Sequence of chain 1.A:
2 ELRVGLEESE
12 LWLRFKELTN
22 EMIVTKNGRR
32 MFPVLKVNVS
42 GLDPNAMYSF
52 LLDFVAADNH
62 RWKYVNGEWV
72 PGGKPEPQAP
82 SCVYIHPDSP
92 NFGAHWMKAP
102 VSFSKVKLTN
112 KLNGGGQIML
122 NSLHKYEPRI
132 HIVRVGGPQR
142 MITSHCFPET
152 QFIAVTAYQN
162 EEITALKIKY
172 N

The small molecule below binds the protein below.
Small molecule (SMILES): Cc1ccc(CNC(=O)C2CCC2)cn1

Binding-site contacts:
Ligand atom C2 contacts residue ILE86 of chain 1.A at 3.6 Å (hydrophobic).
Ligand atom O contacts residue ILE86 of chain 1.A at 4.0 Å.
Ligand atom C3 contacts residue SER90 of chain 1.A at 3.2 Å.
Ligand atom O contacts residue PRO91 of chain 1.A at 4.2 Å.
Ligand atom C contacts residue PRO88 of chain 1.A at 3.8 Å (hydrophobic).
Ligand atom C10 contacts residue ARG141 of chain 1.A at 4.2 Å.
Ligand atom C5 contacts residue PRO91 of chain 1.A at 4.5 Å (hydrophobic).
Ligand atom C3 contacts residue PRO91 of chain 1.A at 4.0 Å (hydrophobic).
Ligand atom C2 contacts residue HIS87 of chain 1.A at 3.7 Å.
Ligand atom C11 contacts residue ILE86 of chain 1.A at 3.4 Å (hydrophobic).
Ligand atom C2 contacts residue PRO88 of chain 1.A at 4.0 Å (hydrophobic).
Ligand atom C7 contacts residue ILE86 of chain 1.A at 4.4 Å (hydrophobic).
Ligand atom C1 contacts residue ILE86 of chain 1.A at 3.6 Å (hydrophobic).
Ligand atom C8 contacts residue LEU52 of chain 1.A at 3.7 Å (hydrophobic).
Ligand atom C contacts residue HIS87 of chain 1.A at 4.0 Å.
Ligand atom C1 contacts residue HIS87 of chain 1.A at 4.2 Å.
Ligand atom C4 contacts residue ILE86 of chain 1.A at 3.9 Å (hydrophobic).
Ligand atom C8 contacts residue ILE86 of chain 1.A at 4.2 Å (hydrophobic).
Ligand atom C contacts residue ILE86 of chain 1.A at 3.5 Å (hydrophobic).
Ligand atom O contacts residue SER90 of chain 1.A at 4.2 Å.
Ligand atom O contacts residue SER50 of chain 1.A at 2.5 Å (h-bond).
Ligand atom C3 contacts residue ILE86 of chain 1.A at 3.7 Å (hydrophobic).
Ligand atom C6 contacts residue SER50 of chain 1.A at 3.7 Å.
Ligand atom N contacts residue ILE86 of chain 1.A at 4.1 Å.
Ligand atom C2 contacts residue SER90 of chain 1.A at 3.4 Å.
Ligand atom C7 contacts residue SER50 of chain 1.A at 4.3 Å.
Ligand atom C9 contacts residue VAL134 of chain 1.A at 4.4 Å (hydrophobic).
Ligand atom C9 contacts residue SER50 of chain 1.A at 3.7 Å.
Ligand atom C9 contacts residue VAL136 of chain 1.A at 4.2 Å (hydrophobic).
Ligand atom N1 contacts residue ILE86 of chain 1.A at 3.6 Å.
Ligand atom C10 contacts residue SER50 of chain 1.A at 4.0 Å.
Ligand atom C6 contacts residue ILE86 of chain 1.A at 4.3 Å (hydrophobic).
Ligand atom C10 contacts residue VAL136 of chain 1.A at 3.9 Å (hydrophobic).
Ligand atom C8 contacts residue SER50 of chain 1.A at 3.9 Å.
Ligand atom C9 contacts residue LEU52 of chain 1.A at 4.2 Å (hydrophobic).